The small molecule below binds the protein below.
Small molecule (SMILES): CC(C)C[C@H](N)C(=O)O

Binding-site contacts:
Ligand atom N contacts residue TYR82 of chain 1.A at 3.7 Å.
Ligand atom C contacts residue TYR131 of chain 1.A at 3.5 Å (hydrophobic).
Ligand atom C contacts residue ASP133 of chain 1.A at 4.0 Å.
Ligand atom CD2 contacts residue THR134 of chain 1.A at 3.9 Å.
Ligand atom OXT contacts residue TYR131 of chain 1.A at 3.9 Å.
Ligand atom CD2 contacts residue LEU108 of chain 1.A at 4.1 Å (hydrophobic).
Ligand atom N contacts residue ASP160 of chain 1.A at 2.8 Å (salt-bridge).
Ligand atom OXT contacts residue TRP115 of chain 1.A at 2.8 Å (h-bond).
Ligand atom CD1 contacts residue LEU108 of chain 1.A at 4.2 Å (hydrophobic).
Ligand atom CG contacts residue TYR82 of chain 1.A at 3.9 Å (hydrophobic).
Ligand atom OXT contacts residue LYS113 of chain 1.A at 3.5 Å.
Ligand atom N contacts residue ASP133 of chain 1.A at 2.8 Å (salt-bridge).
Ligand atom C contacts residue LYS113 of chain 1.A at 4.5 Å.
Ligand atom CB contacts residue VAL135 of chain 1.A at 4.0 Å (hydrophobic).
Ligand atom C contacts residue TRP115 of chain 1.A at 3.6 Å (hydrophobic).
Ligand atom CG contacts residue TRP115 of chain 1.A at 3.8 Å (hydrophobic).
Ligand atom O contacts residue THR134 of chain 1.A at 3.1 Å (h-bond).
Ligand atom O contacts residue ASP133 of chain 1.A at 3.5 Å (salt-bridge).
Ligand atom CD1 contacts residue VAL135 of chain 1.A at 4.1 Å (hydrophobic).
Ligand atom O contacts residue TYR131 of chain 1.A at 3.5 Å.
Ligand atom CD1 contacts residue LEU92 of chain 1.A at 4.2 Å (hydrophobic).
Ligand atom CA contacts residue TYR131 of chain 1.A at 3.3 Å (hydrophobic).
Ligand atom CD2 contacts residue LYS113 of chain 1.A at 4.4 Å.
Ligand atom CB contacts residue TYR82 of chain 1.A at 3.8 Å (hydrophobic).
Ligand atom CD2 contacts residue TRP115 of chain 1.A at 4.2 Å (hydrophobic).
Ligand atom CD1 contacts residue VAL90 of chain 1.A at 4.3 Å (hydrophobic).
Ligand atom N contacts residue VAL140 of chain 1.A at 4.5 Å.
Ligand atom CA contacts residue TYR82 of chain 1.A at 3.4 Å (hydrophobic).
Ligand atom CG contacts residue VAL135 of chain 1.A at 4.5 Å (hydrophobic).
Ligand atom N contacts residue THR142 of chain 1.A at 4.4 Å.
Ligand atom N contacts residue TYR131 of chain 1.A at 2.8 Å (h-bond).
Ligand atom CA contacts residue ASP160 of chain 1.A at 3.8 Å.
Ligand atom C contacts residue THR134 of chain 1.A at 4.2 Å.
Ligand atom O contacts residue LEU132 of chain 1.A at 4.4 Å.
Ligand atom CB contacts residue ASP133 of chain 1.A at 3.5 Å.
Ligand atom CB contacts residue ASP160 of chain 1.A at 4.0 Å.
Ligand atom CD1 contacts residue TYR82 of chain 1.A at 3.8 Å (hydrophobic).
Ligand atom CB contacts residue TRP115 of chain 1.A at 4.4 Å (hydrophobic).
Ligand atom CA contacts residue ASP133 of chain 1.A at 3.6 Å.
Ligand atom CA contacts residue TRP115 of chain 1.A at 3.6 Å (hydrophobic).

Sequence of chain 1.A:
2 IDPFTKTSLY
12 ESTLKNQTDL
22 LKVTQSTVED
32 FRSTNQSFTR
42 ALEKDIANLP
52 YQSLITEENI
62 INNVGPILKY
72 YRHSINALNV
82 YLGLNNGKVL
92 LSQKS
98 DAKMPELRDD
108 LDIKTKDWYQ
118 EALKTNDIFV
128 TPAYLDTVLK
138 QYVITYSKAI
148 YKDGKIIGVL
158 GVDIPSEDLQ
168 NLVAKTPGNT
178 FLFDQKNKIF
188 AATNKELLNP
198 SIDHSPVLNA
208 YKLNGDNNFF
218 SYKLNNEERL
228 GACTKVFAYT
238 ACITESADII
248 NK